Sequence of chain 1.A:
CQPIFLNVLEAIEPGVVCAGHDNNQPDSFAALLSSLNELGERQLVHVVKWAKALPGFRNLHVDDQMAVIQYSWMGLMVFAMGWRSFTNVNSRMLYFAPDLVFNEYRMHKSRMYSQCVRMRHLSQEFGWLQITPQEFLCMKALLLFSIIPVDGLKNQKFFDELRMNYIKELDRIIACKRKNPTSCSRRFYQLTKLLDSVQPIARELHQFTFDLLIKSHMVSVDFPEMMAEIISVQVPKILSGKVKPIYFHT

A protein and the small-molecule ligand that binds it are described below.
Small molecule (SMILES): CC(C)C[C@H](NC(=O)[C@H](C)NC(=O)[C@H](C)NC(=O)[C@H](Cc1ccccc1)NC(=O)[C@H](CCCCN)NC(=O)[C@@H](N)CO)C(=O)N[C@@H](CC1=c2ccccc2=NC1)C(=O)N[C@H](C=O)CC(=O)O

Binding-site contacts:
Ligand atom N contacts residue MET244 of chain 1.A at 3.9 Å.
Ligand atom C contacts residue LYS70 of chain 1.A at 3.7 Å.
Ligand atom CD2 contacts residue MET84 of chain 1.A at 3.8 Å (hydrophobic).
Ligand atom CA contacts residue LYS70 of chain 1.A at 3.7 Å.
Ligand atom CG contacts residue MET244 of chain 1.A at 3.9 Å (hydrophobic).
Ligand atom CD1 contacts residue VAL80 of chain 1.A at 3.7 Å (hydrophobic).
Ligand atom CH2 contacts residue ILE87 of chain 1.A at 3.6 Å (hydrophobic).
Ligand atom CH2 contacts residue VAL66 of chain 1.A at 3.7 Å (hydrophobic).
Ligand atom CZ3 contacts residue VAL66 of chain 1.A at 4.0 Å (hydrophobic).
Ligand atom CZ contacts residue ILE87 of chain 1.A at 3.7 Å (hydrophobic).
Ligand atom CD1 contacts residue GLN83 of chain 1.A at 3.6 Å.
Ligand atom CD contacts residue MET244 of chain 1.A at 3.7 Å (hydrophobic).
Ligand atom CE2 contacts residue MET84 of chain 1.A at 3.8 Å (hydrophobic).
Ligand atom CE3 contacts residue MET84 of chain 1.A at 3.8 Å (hydrophobic).
Ligand atom CB contacts residue VAL66 of chain 1.A at 3.9 Å (hydrophobic).
Ligand atom CB contacts residue GLU247 of chain 1.A at 3.0 Å.
Ligand atom O contacts residue LYS70 of chain 1.A at 2.7 Å (salt-bridge).
Ligand atom NZ contacts residue GLU59 of chain 1.A at 3.1 Å (salt-bridge).
Ligand atom NE1 contacts residue GLN83 of chain 1.A at 2.9 Å (h-bond).
Ligand atom CH2 contacts residue MET84 of chain 1.A at 3.8 Å (hydrophobic).
Ligand atom NE1 contacts residue LYS70 of chain 1.A at 4.0 Å.
Ligand atom CB contacts residue MET244 of chain 1.A at 3.9 Å (hydrophobic).
Ligand atom CZ2 contacts residue ILE87 of chain 1.A at 3.6 Å (hydrophobic).
Ligand atom CD1 contacts residue LEU62 of chain 1.A at 3.9 Å (hydrophobic).
Ligand atom CZ3 contacts residue MET84 of chain 1.A at 3.7 Å (hydrophobic).
Ligand atom CD1 contacts residue VAL66 of chain 1.A at 3.5 Å (hydrophobic).
Ligand atom CE2 contacts residue GLN83 of chain 1.A at 4.0 Å.
Ligand atom CE2 contacts residue MET84 of chain 1.A at 3.9 Å (hydrophobic).
Ligand atom CA contacts residue MET244 of chain 1.A at 3.8 Å (hydrophobic).
Ligand atom CE2 contacts residue GLN88 of chain 1.A at 3.5 Å.
Ligand atom CD contacts residue GLU59 of chain 1.A at 4.0 Å.
Ligand atom CB contacts residue GLU243 of chain 1.A at 3.8 Å.
Ligand atom CZ contacts residue GLN88 of chain 1.A at 3.9 Å.
Ligand atom CD2 contacts residue GLN88 of chain 1.A at 3.6 Å.
Ligand atom CE1 contacts residue LEU62 of chain 1.A at 4.0 Å (hydrophobic).
Ligand atom CZ2 contacts residue MET84 of chain 1.A at 3.8 Å (hydrophobic).
Ligand atom CD contacts residue GLU243 of chain 1.A at 3.3 Å.
Ligand atom CE contacts residue GLU59 of chain 1.A at 3.9 Å.
Ligand atom OG contacts residue GLU247 of chain 1.A at 2.8 Å (salt-bridge).
Ligand atom CE1 contacts residue VAL66 of chain 1.A at 3.6 Å (hydrophobic).